Binding-site contacts:
Ligand atom C3 contacts residue ARG432 of chain 1.D at 3.3 Å.
Ligand atom O3 contacts residue ARG432 of chain 1.D at 2.7 Å (salt-bridge).
Ligand atom O6P contacts residue ARG352 of chain 1.D at 3.8 Å.
Ligand atom O1 contacts residue GLY434 of chain 1.D at 3.8 Å.
Ligand atom O6P contacts residue THR348 of chain 1.D at 2.6 Å (h-bond).
Ligand atom P1 contacts residue ARG405 of chain 1.D at 3.7 Å.
Ligand atom P2 contacts residue SER435 of chain 1.D at 3.5 Å.
Ligand atom O3 contacts residue TRP398 of chain 1.D at 3.6 Å.
Ligand atom O3P contacts residue ARG405 of chain 1.D at 3.0 Å (salt-bridge).
Ligand atom O4P contacts residue THR348 of chain 1.D at 3.5 Å (h-bond).
Ligand atom C6 contacts residue LEU347 of chain 1.D at 3.7 Å (hydrophobic).
Ligand atom P2 contacts residue THR349 of chain 1.D at 3.6 Å.
Ligand atom P2 contacts residue THR348 of chain 1.D at 3.5 Å.
Ligand atom C3 contacts residue GLY434 of chain 1.D at 3.5 Å.
Ligand atom O5P contacts residue SER353 of chain 1.D at 3.8 Å.
Ligand atom O2 contacts residue GLY430 of chain 1.D at 3.7 Å.
Ligand atom C6 contacts residue SER353 of chain 1.D at 3.8 Å.
Ligand atom O2 contacts residue LEU347 of chain 1.D at 3.5 Å.
Ligand atom O3 contacts residue GLY430 of chain 1.D at 3.3 Å.
Ligand atom O5P contacts residue GLY436 of chain 1.D at 2.9 Å (h-bond).
Ligand atom O6 contacts residue THR349 of chain 1.D at 3.0 Å (h-bond).
Ligand atom O4 contacts residue GLY434 of chain 1.D at 2.6 Å (h-bond).
Ligand atom O4P contacts residue THR350 of chain 1.D at 2.8 Å (h-bond).
Ligand atom C6 contacts residue THR438 of chain 1.D at 3.4 Å.
Ligand atom O2P contacts residue ARG405 of chain 1.D at 2.7 Å (salt-bridge).
Ligand atom O5P contacts residue SER435 of chain 1.D at 3.1 Å (h-bond).
Ligand atom O6 contacts residue THR348 of chain 1.D at 3.5 Å.
Ligand atom O4P contacts residue THR349 of chain 1.D at 3.1 Å (h-bond).
Ligand atom O1P contacts residue PRO433 of chain 1.D at 3.6 Å.
Ligand atom O1P contacts residue GLY434 of chain 1.D at 2.8 Å (h-bond).
Ligand atom O3P contacts residue TRP398 of chain 1.D at 2.7 Å (h-bond).
Ligand atom O4 contacts residue THR438 of chain 1.D at 3.4 Å (h-bond).
Ligand atom O4P contacts residue SER435 of chain 1.D at 2.9 Å (h-bond).
Ligand atom C5 contacts residue GLY434 of chain 1.D at 3.4 Å.
Ligand atom O5 contacts residue LEU347 of chain 1.D at 3.7 Å.
Ligand atom C4 contacts residue GLY434 of chain 1.D at 3.3 Å.
Ligand atom P2 contacts residue SER353 of chain 1.D at 3.6 Å.
Ligand atom O4 contacts residue TYR437 of chain 1.D at 2.8 Å (h-bond).
Ligand atom O6P contacts residue SER353 of chain 1.D at 2.6 Å (h-bond).
Ligand atom O4 contacts residue GLY436 of chain 1.D at 3.8 Å.

Sequence of chain 1.D:
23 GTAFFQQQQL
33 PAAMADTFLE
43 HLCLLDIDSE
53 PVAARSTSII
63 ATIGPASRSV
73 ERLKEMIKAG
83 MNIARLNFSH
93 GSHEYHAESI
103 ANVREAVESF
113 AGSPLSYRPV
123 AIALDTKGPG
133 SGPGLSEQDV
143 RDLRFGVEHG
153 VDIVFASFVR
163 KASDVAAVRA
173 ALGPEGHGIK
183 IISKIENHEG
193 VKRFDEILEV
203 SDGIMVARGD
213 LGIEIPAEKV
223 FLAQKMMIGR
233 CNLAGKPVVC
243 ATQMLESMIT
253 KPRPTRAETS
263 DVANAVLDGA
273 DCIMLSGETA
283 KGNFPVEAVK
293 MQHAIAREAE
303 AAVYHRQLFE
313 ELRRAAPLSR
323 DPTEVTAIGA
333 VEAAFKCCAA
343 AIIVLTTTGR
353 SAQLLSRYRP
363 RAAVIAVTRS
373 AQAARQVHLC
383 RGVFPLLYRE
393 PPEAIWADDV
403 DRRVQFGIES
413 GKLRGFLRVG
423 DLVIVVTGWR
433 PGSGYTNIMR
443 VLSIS

The protein below binds the small molecule below.
Small molecule (SMILES): O=P(O)(O)OC[C@H]1O[C@](O)(COP(=O)(O)O)[C@@H](O)[C@@H]1O